Sequence of chain 1.B:
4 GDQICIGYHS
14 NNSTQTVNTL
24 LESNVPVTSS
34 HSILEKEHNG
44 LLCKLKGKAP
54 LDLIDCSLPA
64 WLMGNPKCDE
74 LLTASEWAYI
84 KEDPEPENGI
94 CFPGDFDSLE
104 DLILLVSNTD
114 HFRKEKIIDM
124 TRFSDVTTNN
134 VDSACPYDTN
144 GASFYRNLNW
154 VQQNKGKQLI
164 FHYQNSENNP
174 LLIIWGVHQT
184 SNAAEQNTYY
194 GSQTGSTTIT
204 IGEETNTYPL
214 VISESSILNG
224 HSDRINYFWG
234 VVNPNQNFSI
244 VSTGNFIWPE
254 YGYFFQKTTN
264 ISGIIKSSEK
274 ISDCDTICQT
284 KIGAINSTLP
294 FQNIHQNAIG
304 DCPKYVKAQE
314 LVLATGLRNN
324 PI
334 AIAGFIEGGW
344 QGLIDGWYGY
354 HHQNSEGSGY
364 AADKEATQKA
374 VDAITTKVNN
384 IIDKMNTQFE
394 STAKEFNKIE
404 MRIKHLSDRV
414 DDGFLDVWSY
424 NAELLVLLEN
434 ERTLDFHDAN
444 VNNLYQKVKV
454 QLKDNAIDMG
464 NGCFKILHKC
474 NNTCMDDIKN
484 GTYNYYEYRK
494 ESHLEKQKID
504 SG

Binding-site contacts:
Ligand atom C4 contacts residue ASN263 of chain 1.B at 4.2 Å.
Ligand atom O6 contacts residue THR390 of chain 1.B at 3.4 Å (h-bond).
Ligand atom C6 contacts residue THR390 of chain 1.B at 4.0 Å.
Ligand atom C6 contacts residue GLN391 of chain 1.B at 4.3 Å.
Ligand atom O5 contacts residue FUC1 of chain 1.N at 3.7 Å.
Ligand atom O6 contacts residue GLN391 of chain 1.B at 3.8 Å.
Ligand atom C3 contacts residue ASN263 of chain 1.B at 3.8 Å.
Ligand atom C7 contacts residue ASN263 of chain 1.B at 3.5 Å.
Ligand atom O7 contacts residue ASN263 of chain 1.B at 3.6 Å.
Ligand atom C1 contacts residue ASN263 of chain 1.B at 1.4 Å.
Ligand atom C6 contacts residue FUC1 of chain 1.N at 3.8 Å.
Ligand atom C3 contacts residue ASN389 of chain 1.B at 4.0 Å.
Ligand atom O5 contacts residue ASN263 of chain 1.B at 2.4 Å (h-bond).
Ligand atom N2 contacts residue THR262 of chain 1.B at 4.4 Å.
Ligand atom C2 contacts residue ASN263 of chain 1.B at 2.4 Å.
Ligand atom O5 contacts residue PHE392 of chain 1.B at 3.3 Å.
Ligand atom O3 contacts residue ASN389 of chain 1.B at 3.5 Å (h-bond).
Ligand atom C1 contacts residue THR262 of chain 1.B at 4.3 Å.
Ligand atom N2 contacts residue ASN263 of chain 1.B at 2.8 Å (h-bond).
Ligand atom C5 contacts residue FUC1 of chain 1.N at 3.5 Å.
Ligand atom C5 contacts residue ASN263 of chain 1.B at 3.7 Å.
Ligand atom O3 contacts residue LYS49 of chain 1.B at 3.7 Å.
Ligand atom O7 contacts residue LYS49 of chain 1.B at 3.8 Å.
Ligand atom C5 contacts residue PHE392 of chain 1.B at 4.1 Å (hydrophobic).
Ligand atom C8 contacts residue GLN391 of chain 1.B at 3.8 Å.
Ligand atom C6 contacts residue PHE392 of chain 1.B at 3.5 Å (hydrophobic).
Ligand atom C1 contacts residue PHE392 of chain 1.B at 4.0 Å (hydrophobic).
Ligand atom O6 contacts residue FUC1 of chain 1.N at 3.0 Å (h-bond).
Ligand atom C1 contacts residue FUC1 of chain 1.N at 4.1 Å.
Ligand atom O6 contacts residue PHE392 of chain 1.B at 3.3 Å (h-bond).

A protein and the small-molecule ligand that binds it are described below.
Small molecule (SMILES): CC(=O)N[C@H]1[C@H](O[C@H]2[C@H](O)[C@@H](NC(C)=O)CO[C@@H]2CO)O[C@H](CO)[C@@H](O)[C@@H]1O